Binding-site contacts:
Ligand atom C7 contacts residue SER120 of chain 1.E at 4.4 Å.
Ligand atom C1 contacts residue LYS133 of chain 1.E at 3.8 Å.
Ligand atom C7 contacts residue THR98 of chain 1.E at 3.9 Å.
Ligand atom C4 contacts residue ASN122 of chain 1.E at 4.2 Å.
Ligand atom O7 contacts residue PHE121 of chain 1.E at 3.9 Å.
Ligand atom C5 contacts residue ASN122 of chain 1.E at 3.6 Å.
Ligand atom C1 contacts residue ASN122 of chain 1.E at 1.4 Å.
Ligand atom C8 contacts residue THR98 of chain 1.E at 3.7 Å.
Ligand atom C3 contacts residue ASN122 of chain 1.E at 3.8 Å.
Ligand atom O7 contacts residue THR98 of chain 1.E at 3.3 Å (h-bond).
Ligand atom O5 contacts residue ASN122 of chain 1.E at 2.3 Å (h-bond).
Ligand atom O7 contacts residue LEU99 of chain 1.E at 4.5 Å.
Ligand atom C7 contacts residue ASN122 of chain 1.E at 3.3 Å.
Ligand atom O7 contacts residue ASN122 of chain 1.E at 4.2 Å.
Ligand atom O7 contacts residue SER120 of chain 1.E at 3.4 Å (h-bond).
Ligand atom O7 contacts residue GLN100 of chain 1.E at 3.8 Å.
Ligand atom C8 contacts residue ASN122 of chain 1.E at 3.2 Å.
Ligand atom C2 contacts residue ASN122 of chain 1.E at 2.4 Å.
Ligand atom N2 contacts residue LYS133 of chain 1.E at 3.0 Å (salt-bridge).
Ligand atom O7 contacts residue LYS133 of chain 1.E at 4.0 Å.
Ligand atom O3 contacts residue GLN100 of chain 1.E at 4.5 Å.
Ligand atom C7 contacts residue LYS133 of chain 1.E at 3.9 Å.
Ligand atom C3 contacts residue LYS133 of chain 1.E at 3.9 Å.
Ligand atom C2 contacts residue LYS133 of chain 1.E at 3.7 Å.
Ligand atom N2 contacts residue ASN122 of chain 1.E at 2.9 Å (h-bond).

Sequence of chain 1.E:
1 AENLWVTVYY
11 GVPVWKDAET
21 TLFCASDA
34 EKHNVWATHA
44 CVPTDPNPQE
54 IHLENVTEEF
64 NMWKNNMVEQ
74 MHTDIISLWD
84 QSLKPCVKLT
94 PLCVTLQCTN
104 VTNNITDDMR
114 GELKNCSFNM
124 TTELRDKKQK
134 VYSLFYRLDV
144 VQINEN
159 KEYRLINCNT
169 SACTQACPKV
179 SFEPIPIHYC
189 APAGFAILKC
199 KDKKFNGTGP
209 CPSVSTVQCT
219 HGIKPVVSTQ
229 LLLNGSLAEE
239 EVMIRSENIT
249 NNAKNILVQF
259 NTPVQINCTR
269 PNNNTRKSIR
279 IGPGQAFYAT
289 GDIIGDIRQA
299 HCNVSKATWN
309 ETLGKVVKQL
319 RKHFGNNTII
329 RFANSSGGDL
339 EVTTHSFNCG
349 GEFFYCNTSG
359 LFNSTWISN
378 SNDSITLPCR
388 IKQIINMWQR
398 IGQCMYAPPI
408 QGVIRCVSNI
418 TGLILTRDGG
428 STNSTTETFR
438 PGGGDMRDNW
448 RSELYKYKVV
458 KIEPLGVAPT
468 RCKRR

A small-molecule ligand and the protein it binds are described below.
Small molecule (SMILES): CC(=O)N[C@H]1[C@H](O[C@H]2[C@H](O)[C@@H](NC(C)=O)CO[C@@H]2CO)O[C@H](CO)[C@@H](O)[C@@H]1O